Sequence of chain 1.M:
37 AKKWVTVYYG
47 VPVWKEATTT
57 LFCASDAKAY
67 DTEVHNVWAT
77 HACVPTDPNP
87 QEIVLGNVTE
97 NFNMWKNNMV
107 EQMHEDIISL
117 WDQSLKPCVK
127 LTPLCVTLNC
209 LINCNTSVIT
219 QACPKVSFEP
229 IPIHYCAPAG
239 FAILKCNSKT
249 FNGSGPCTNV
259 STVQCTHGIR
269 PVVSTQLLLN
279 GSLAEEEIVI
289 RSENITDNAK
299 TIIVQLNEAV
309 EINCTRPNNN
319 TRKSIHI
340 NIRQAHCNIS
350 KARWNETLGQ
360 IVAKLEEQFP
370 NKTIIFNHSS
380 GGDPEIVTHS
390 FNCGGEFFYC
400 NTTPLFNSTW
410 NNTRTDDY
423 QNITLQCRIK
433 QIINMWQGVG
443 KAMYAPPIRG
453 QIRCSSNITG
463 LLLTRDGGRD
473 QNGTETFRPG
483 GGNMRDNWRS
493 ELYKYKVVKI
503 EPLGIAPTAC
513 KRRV

The small molecule below binds the protein below.
Small molecule (SMILES): CC(=O)N[C@@H]1[C@@H](O)[C@H](O)[C@@H](CO)O[C@H]1O

Binding-site contacts:
Ligand atom O7 contacts residue ASN354 of chain 1.M at 4.3 Å.
Ligand atom C4 contacts residue ASN354 of chain 1.M at 4.3 Å.
Ligand atom C5 contacts residue ASN354 of chain 1.M at 3.7 Å.
Ligand atom O5 contacts residue LYS350 of chain 1.M at 4.3 Å.
Ligand atom O6 contacts residue LYS350 of chain 1.M at 4.3 Å.
Ligand atom N2 contacts residue ASN354 of chain 1.M at 2.8 Å (h-bond).
Ligand atom C1 contacts residue ALA351 of chain 1.M at 3.7 Å (hydrophobic).
Ligand atom C3 contacts residue ASN354 of chain 1.M at 3.8 Å.
Ligand atom C2 contacts residue ASN354 of chain 1.M at 2.5 Å.
Ligand atom C1 contacts residue ASN354 of chain 1.M at 1.4 Å.
Ligand atom O6 contacts residue ALA351 of chain 1.M at 1.4 Å.
Ligand atom O7 contacts residue ARG413 of chain 1.M at 3.3 Å.
Ligand atom O6 contacts residue ARG352 of chain 1.M at 4.1 Å.
Ligand atom C2 contacts residue ARG413 of chain 1.M at 3.5 Å.
Ligand atom N2 contacts residue ARG413 of chain 1.M at 3.9 Å.
Ligand atom C7 contacts residue ASN354 of chain 1.M at 3.8 Å.
Ligand atom C7 contacts residue ARG413 of chain 1.M at 3.5 Å.
Ligand atom O5 contacts residue ALA351 of chain 1.M at 3.4 Å (h-bond).
Ligand atom O5 contacts residue ASN354 of chain 1.M at 2.4 Å (h-bond).
Ligand atom C1 contacts residue ARG413 of chain 1.M at 3.7 Å.
Ligand atom C8 contacts residue ARG413 of chain 1.M at 3.7 Å.
Ligand atom O5 contacts residue ARG413 of chain 1.M at 4.1 Å.
Ligand atom C5 contacts residue ALA351 of chain 1.M at 3.4 Å (hydrophobic).
Ligand atom C6 contacts residue ALA351 of chain 1.M at 2.8 Å (hydrophobic).